Sequence of chain 3.A:
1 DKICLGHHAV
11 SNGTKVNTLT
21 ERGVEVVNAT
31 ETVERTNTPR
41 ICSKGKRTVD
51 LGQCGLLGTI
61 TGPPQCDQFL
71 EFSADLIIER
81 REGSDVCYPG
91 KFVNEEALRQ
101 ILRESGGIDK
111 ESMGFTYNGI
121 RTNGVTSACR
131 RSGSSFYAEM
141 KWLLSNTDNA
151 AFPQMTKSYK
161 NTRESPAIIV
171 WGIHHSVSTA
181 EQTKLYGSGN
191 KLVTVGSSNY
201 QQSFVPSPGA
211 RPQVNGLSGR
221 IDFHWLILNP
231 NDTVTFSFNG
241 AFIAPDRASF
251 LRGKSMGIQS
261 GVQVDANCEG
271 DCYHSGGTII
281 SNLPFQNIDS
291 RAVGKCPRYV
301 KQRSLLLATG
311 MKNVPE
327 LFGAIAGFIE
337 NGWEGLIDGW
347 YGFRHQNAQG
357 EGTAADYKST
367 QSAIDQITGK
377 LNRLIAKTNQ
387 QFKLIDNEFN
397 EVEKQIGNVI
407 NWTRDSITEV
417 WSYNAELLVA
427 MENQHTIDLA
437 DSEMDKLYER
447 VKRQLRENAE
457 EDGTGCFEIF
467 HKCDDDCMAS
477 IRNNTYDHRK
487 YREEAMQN

Binding-site contacts:
Ligand atom O5 contacts residue ASN479 of chain 3.A at 2.4 Å (h-bond).
Ligand atom C8 contacts residue SER476 of chain 3.A at 4.0 Å.
Ligand atom C5 contacts residue ASN479 of chain 3.A at 3.7 Å.
Ligand atom C7 contacts residue ASN479 of chain 3.A at 3.6 Å.
Ligand atom O6 contacts residue ASN479 of chain 3.A at 3.8 Å.
Ligand atom C1 contacts residue ASN479 of chain 3.A at 1.4 Å.
Ligand atom O7 contacts residue ALA475 of chain 3.A at 4.1 Å.
Ligand atom C4 contacts residue ASN479 of chain 3.A at 4.2 Å.
Ligand atom C2 contacts residue ASN479 of chain 3.A at 2.4 Å.
Ligand atom C8 contacts residue ASP472 of chain 3.A at 3.4 Å.
Ligand atom O7 contacts residue ASN479 of chain 3.A at 3.9 Å.
Ligand atom N2 contacts residue ASN479 of chain 3.A at 2.9 Å (h-bond).
Ligand atom C3 contacts residue ASN479 of chain 3.A at 3.8 Å.

A small-molecule ligand and the protein it binds are described below.
Small molecule (SMILES): CC(=O)N[C@@H]1[C@@H](O)[C@H](O)[C@@H](CO)O[C@H]1O